This small molecule binds to this protein.
Small molecule (SMILES): CC(=O)N[C@H]1[C@H]([C@H](O)[C@H](O)CO)O[C@@](O[C@H]2[C@@H](O)[C@@H](CO)O[C@@H](O[C@H]3[C@H](O)[C@@H](O)[C@H](O)O[C@@H]3CO)[C@@H]2O)(C(=O)O)C[C@@H]1O

Binding-site contacts:
Ligand atom O10 contacts residue THR291 of chain 34.D at 3.8 Å.
Ligand atom C3 contacts residue VAL296 of chain 34.D at 3.5 Å (hydrophobic).
Ligand atom C3 contacts residue ARG77 of chain 34.D at 3.4 Å.
Ligand atom O3 contacts residue ASN80 of chain 34.D at 3.8 Å.
Ligand atom C6 contacts residue THR94 of chain 34.D at 4.2 Å.
Ligand atom C3 contacts residue GLY78 of chain 34.D at 4.0 Å.
Ligand atom O4 contacts residue HIS298 of chain 34.D at 2.6 Å (h-bond).
Ligand atom O1B contacts residue TYR72 of chain 34.D at 4.0 Å.
Ligand atom N5 contacts residue TYR72 of chain 34.D at 3.0 Å (h-bond).
Ligand atom O3 contacts residue VAL296 of chain 34.D at 4.3 Å.
Ligand atom O4 contacts residue ARG77 of chain 34.D at 4.3 Å.
Ligand atom C11 contacts residue ASP85 of chain 34.E at 3.6 Å.
Ligand atom C3 contacts residue HIS298 of chain 34.D at 3.9 Å.
Ligand atom C1 contacts residue TYR72 of chain 34.D at 3.8 Å (hydrophobic).
Ligand atom C2 contacts residue ARG77 of chain 34.D at 4.0 Å.
Ligand atom O3 contacts residue ARG77 of chain 34.D at 4.3 Å.
Ligand atom O8 contacts residue ARG77 of chain 34.D at 3.6 Å.
Ligand atom C6 contacts residue ASN93 of chain 34.D at 3.2 Å.
Ligand atom O1B contacts residue ARG77 of chain 34.D at 2.8 Å (salt-bridge).
Ligand atom C4 contacts residue HIS298 of chain 34.D at 3.7 Å.
Ligand atom C4 contacts residue VAL296 of chain 34.D at 4.2 Å (hydrophobic).
Ligand atom O8 contacts residue TYR72 of chain 34.D at 3.7 Å.
Ligand atom C5 contacts residue TYR72 of chain 34.D at 3.6 Å (hydrophobic).
Ligand atom C10 contacts residue TYR72 of chain 34.D at 3.8 Å (hydrophobic).
Ligand atom O1A contacts residue TYR72 of chain 34.D at 3.3 Å.
Ligand atom C4 contacts residue GLY78 of chain 34.D at 3.8 Å.
Ligand atom O4 contacts residue TYR72 of chain 34.D at 3.9 Å.
Ligand atom O4 contacts residue THR291 of chain 34.D at 4.0 Å.
Ligand atom C6 contacts residue TYR72 of chain 34.D at 3.8 Å (hydrophobic).
Ligand atom O4 contacts residue ILE79 of chain 34.D at 4.2 Å.
Ligand atom C4 contacts residue TYR72 of chain 34.D at 3.4 Å (hydrophobic).
Ligand atom O6 contacts residue ASN93 of chain 34.D at 3.4 Å (h-bond).
Ligand atom O3 contacts residue GLY78 of chain 34.D at 3.8 Å.
Ligand atom C1 contacts residue ARG77 of chain 34.D at 3.4 Å.
Ligand atom O1A contacts residue ARG77 of chain 34.D at 2.8 Å (salt-bridge).
Ligand atom O1A contacts residue GLY78 of chain 34.D at 4.1 Å.
Ligand atom C4 contacts residue ARG77 of chain 34.D at 4.1 Å.
Ligand atom O4 contacts residue VAL296 of chain 34.D at 4.0 Å.
Ligand atom C11 contacts residue TYR72 of chain 34.D at 4.0 Å (hydrophobic).
Ligand atom O4 contacts residue GLY78 of chain 34.D at 3.1 Å (h-bond).

Sequence of chain 34.D:
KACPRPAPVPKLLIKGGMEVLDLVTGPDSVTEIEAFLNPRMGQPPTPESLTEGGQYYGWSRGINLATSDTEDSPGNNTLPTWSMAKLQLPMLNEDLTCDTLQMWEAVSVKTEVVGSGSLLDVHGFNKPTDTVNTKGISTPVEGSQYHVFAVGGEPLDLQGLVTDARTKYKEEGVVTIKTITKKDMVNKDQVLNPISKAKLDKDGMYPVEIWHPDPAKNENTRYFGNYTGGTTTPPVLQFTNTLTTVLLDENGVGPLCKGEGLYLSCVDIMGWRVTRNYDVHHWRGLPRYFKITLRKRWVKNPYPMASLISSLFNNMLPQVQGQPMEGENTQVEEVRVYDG

Sequence of chain 34.E:
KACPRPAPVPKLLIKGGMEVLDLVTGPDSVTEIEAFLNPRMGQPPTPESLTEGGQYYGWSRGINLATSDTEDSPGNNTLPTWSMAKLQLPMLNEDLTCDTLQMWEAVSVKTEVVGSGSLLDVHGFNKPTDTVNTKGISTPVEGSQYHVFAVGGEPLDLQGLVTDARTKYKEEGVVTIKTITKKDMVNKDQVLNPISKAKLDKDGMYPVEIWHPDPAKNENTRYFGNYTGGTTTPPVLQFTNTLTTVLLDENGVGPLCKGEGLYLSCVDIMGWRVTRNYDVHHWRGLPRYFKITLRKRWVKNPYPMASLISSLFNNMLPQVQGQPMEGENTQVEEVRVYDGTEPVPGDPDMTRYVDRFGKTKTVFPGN